The protein below binds the small molecule below.
Small molecule (SMILES): Oc1ccc(F)cc1O

Sequence of chain 4.C:
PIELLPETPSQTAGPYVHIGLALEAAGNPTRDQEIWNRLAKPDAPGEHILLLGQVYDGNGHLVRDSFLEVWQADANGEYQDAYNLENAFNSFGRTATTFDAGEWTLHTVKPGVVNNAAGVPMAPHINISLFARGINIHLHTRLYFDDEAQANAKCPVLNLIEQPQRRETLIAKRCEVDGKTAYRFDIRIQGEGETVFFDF

Binding-site contacts:
Ligand atom O8 contacts residue PRO164 of chain 4.C at 3.5 Å.
Ligand atom C6 contacts residue ALA153 of chain 4.C at 4.4 Å (hydrophobic).
Ligand atom C6 contacts residue ASN152 of chain 4.C at 3.9 Å.
Ligand atom C3 contacts residue PRO164 of chain 4.C at 3.8 Å (hydrophobic).
Ligand atom C3 contacts residue GLU168 of chain 4.C at 4.2 Å.
Ligand atom C4 contacts residue ARG167 of chain 4.C at 3.7 Å.
Ligand atom C2 contacts residue ARG167 of chain 4.C at 3.7 Å.
Ligand atom O7 contacts residue ARG167 of chain 4.C at 3.0 Å (salt-bridge).
Ligand atom F9 contacts residue GLU168 of chain 4.C at 3.4 Å.
Ligand atom F9 contacts residue ARG167 of chain 4.C at 3.8 Å.
Ligand atom C4 contacts residue PRO164 of chain 4.C at 4.5 Å (hydrophobic).
Ligand atom C6 contacts residue LEU158 of chain 4.C at 3.9 Å (hydrophobic).
Ligand atom C5 contacts residue LEU158 of chain 4.C at 3.9 Å (hydrophobic).
Ligand atom C5 contacts residue ARG167 of chain 4.C at 3.7 Å.
Ligand atom F9 contacts residue ILE171 of chain 4.C at 3.5 Å.
Ligand atom C4 contacts residue ILE171 of chain 4.C at 4.4 Å (hydrophobic).
Ligand atom O7 contacts residue ASN159 of chain 4.C at 4.0 Å.
Ligand atom C5 contacts residue ILE171 of chain 4.C at 4.1 Å (hydrophobic).
Ligand atom C3 contacts residue ARG167 of chain 4.C at 3.9 Å.
Ligand atom C4 contacts residue GLU168 of chain 4.C at 4.1 Å.
Ligand atom O7 contacts residue ASN152 of chain 4.C at 4.5 Å.
Ligand atom O8 contacts residue ARG167 of chain 4.C at 3.7 Å.
Ligand atom C1 contacts residue ARG167 of chain 4.C at 3.3 Å.
Ligand atom C2 contacts residue PRO164 of chain 4.C at 4.2 Å (hydrophobic).
Ligand atom O7 contacts residue ALA153 of chain 4.C at 4.1 Å.
Ligand atom C6 contacts residue ARG167 of chain 4.C at 3.8 Å.
Ligand atom C5 contacts residue ASN152 of chain 4.C at 4.5 Å.